Sequence of chain 1.A:
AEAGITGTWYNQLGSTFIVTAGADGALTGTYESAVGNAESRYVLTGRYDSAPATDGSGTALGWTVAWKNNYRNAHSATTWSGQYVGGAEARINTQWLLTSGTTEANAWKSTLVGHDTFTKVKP

Binding-site contacts:
Ligand atom C8 contacts residue TRP120 of chain 1.A at 4.0 Å (hydrophobic).
Ligand atom N3 contacts residue SO41 of chain 3.B at 3.6 Å.
Ligand atom N3 contacts residue TYR43 of chain 3.A at 2.7 Å (h-bond).
Ligand atom C7 contacts residue TRP79 of chain 3.A at 3.9 Å (hydrophobic).
Ligand atom O12 contacts residue ASN49 of chain 3.A at 3.7 Å.
Ligand atom N3 contacts residue ASN23 of chain 3.A at 3.2 Å (h-bond).
Ligand atom C9 contacts residue TRP79 of chain 3.A at 3.8 Å (hydrophobic).
Ligand atom O12 contacts residue ALA86 of chain 3.A at 3.8 Å.
Ligand atom C10 contacts residue ALA50 of chain 3.A at 3.9 Å (hydrophobic).
Ligand atom S1 contacts residue THR90 of chain 3.A at 3.3 Å (h-bond).
Ligand atom N1 contacts residue TRP108 of chain 3.A at 3.6 Å.
Ligand atom C4 contacts residue TRP120 of chain 1.A at 3.6 Å (hydrophobic).
Ligand atom S1 contacts residue TRP92 of chain 3.A at 4.0 Å.
Ligand atom C6 contacts residue TRP108 of chain 3.A at 3.4 Å (hydrophobic).
Ligand atom C3 contacts residue LEU25 of chain 3.A at 3.7 Å (hydrophobic).
Ligand atom C9 contacts residue ALA50 of chain 3.A at 3.4 Å (hydrophobic).
Ligand atom S1 contacts residue TRP79 of chain 3.A at 3.6 Å.
Ligand atom N2 contacts residue SO41 of chain 3.B at 2.9 Å (h-bond).
Ligand atom C3 contacts residue SO41 of chain 3.B at 3.6 Å.
Ligand atom C2 contacts residue TRP120 of chain 1.A at 3.6 Å (hydrophobic).
Ligand atom C10 contacts residue TRP79 of chain 3.A at 3.5 Å (hydrophobic).
Ligand atom C5 contacts residue TRP108 of chain 3.A at 3.5 Å (hydrophobic).
Ligand atom C8 contacts residue TRP79 of chain 3.A at 3.8 Å (hydrophobic).
Ligand atom N1 contacts residue ASP128 of chain 3.A at 2.9 Å (salt-bridge).
Ligand atom O12 contacts residue SER88 of chain 3.A at 3.1 Å (h-bond).
Ligand atom C9 contacts residue ASN49 of chain 3.A at 3.5 Å.
Ligand atom C7 contacts residue SO41 of chain 3.B at 3.2 Å.
Ligand atom C5 contacts residue TRP120 of chain 1.A at 3.9 Å (hydrophobic).
Ligand atom C10 contacts residue ASN49 of chain 3.A at 3.1 Å.
Ligand atom O11 contacts residue GLY48 of chain 3.A at 4.0 Å.
Ligand atom O11 contacts residue TRP120 of chain 1.A at 3.9 Å.
Ligand atom C4 contacts residue SO41 of chain 3.B at 4.0 Å.
Ligand atom N3 contacts residue LEU25 of chain 3.A at 3.6 Å.
Ligand atom O11 contacts residue ASN49 of chain 3.A at 2.9 Å (h-bond).
Ligand atom C9 contacts residue GLY48 of chain 3.A at 4.0 Å.
Ligand atom N3 contacts residue SER27 of chain 3.A at 3.4 Å (h-bond).
Ligand atom N3 contacts residue ASP128 of chain 3.A at 3.1 Å (salt-bridge).
Ligand atom C3 contacts residue ASP128 of chain 3.A at 3.4 Å.
Ligand atom C11 contacts residue ASN49 of chain 3.A at 3.3 Å.
Ligand atom C3 contacts residue TYR43 of chain 3.A at 3.7 Å (hydrophobic).

Sequence of chain 3.A:
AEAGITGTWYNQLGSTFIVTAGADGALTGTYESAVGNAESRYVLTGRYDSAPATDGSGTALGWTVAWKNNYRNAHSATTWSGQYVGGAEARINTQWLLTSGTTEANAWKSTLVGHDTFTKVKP

This protein binds this small molecule.
Small molecule (SMILES): N=C1N[C@H]2[C@H](CS[C@H]2CCCCC(=O)O)N1